Sequence of chain 1.H:
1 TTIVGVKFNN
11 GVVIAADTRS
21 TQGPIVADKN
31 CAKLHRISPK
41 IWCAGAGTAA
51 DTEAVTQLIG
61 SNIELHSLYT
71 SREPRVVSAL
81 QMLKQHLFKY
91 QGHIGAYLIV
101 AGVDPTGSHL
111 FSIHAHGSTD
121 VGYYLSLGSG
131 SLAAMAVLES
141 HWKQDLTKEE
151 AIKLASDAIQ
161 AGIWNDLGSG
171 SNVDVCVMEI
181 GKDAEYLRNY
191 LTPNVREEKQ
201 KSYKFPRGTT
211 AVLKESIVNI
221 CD

Binding-site contacts:
Ligand atom CD1 contacts residue THR52 of chain 1.N at 3.9 Å.
Ligand atom CB contacts residue THR1 of chain 1.N at 2.7 Å.
Ligand atom N contacts residue THR21 of chain 1.N at 3.0 Å (h-bond).
Ligand atom CD2 contacts residue GLY47 of chain 1.N at 3.7 Å.
Ligand atom CB contacts residue HIS116 of chain 1.H at 3.7 Å.
Ligand atom C3 contacts residue ARG19 of chain 1.N at 3.2 Å.
Ligand atom C3 contacts residue SER168 of chain 1.N at 3.0 Å.
Ligand atom CG contacts residue LYS33 of chain 1.N at 3.9 Å.
Ligand atom C3 contacts residue THR1 of chain 1.N at 2.5 Å.
Ligand atom C2 contacts residue THR1 of chain 1.N at 1.5 Å.
Ligand atom O contacts residue GLY47 of chain 1.N at 3.2 Å (h-bond).
Ligand atom CA contacts residue GLY47 of chain 1.N at 3.5 Å.
Ligand atom CG contacts residue THR1 of chain 1.N at 3.6 Å.
Ligand atom C contacts residue THR21 of chain 1.N at 3.7 Å.
Ligand atom CA contacts residue THR21 of chain 1.N at 3.3 Å.
Ligand atom O contacts residue THR21 of chain 1.N at 3.0 Å (h-bond).
Ligand atom CA contacts residue GLY47 of chain 1.N at 3.7 Å.
Ligand atom CD1 contacts residue ARG45 of chain 1.N at 3.4 Å.
Ligand atom N contacts residue GLY47 of chain 1.N at 2.9 Å (h-bond).
Ligand atom N contacts residue THR1 of chain 1.N at 3.7 Å.
Ligand atom C3 contacts residue LYS33 of chain 1.N at 3.7 Å.
Ligand atom CD2 contacts residue THR20 of chain 1.N at 3.6 Å.
Ligand atom O contacts residue THR1 of chain 1.N at 2.3 Å (h-bond).
Ligand atom CG contacts residue HIS114 of chain 1.H at 3.8 Å.
Ligand atom CD1 contacts residue ALA49 of chain 1.N at 3.9 Å (hydrophobic).
Ligand atom CA contacts residue THR1 of chain 1.N at 2.4 Å.
Ligand atom C contacts residue THR1 of chain 1.N at 1.4 Å.
Ligand atom CG contacts residue THR22 of chain 1.N at 3.9 Å.
Ligand atom CB contacts residue GLY47 of chain 1.N at 3.4 Å.
Ligand atom CB contacts residue THR20 of chain 1.N at 3.9 Å.
Ligand atom C2 contacts residue SER168 of chain 1.N at 3.7 Å.
Ligand atom CD2 contacts residue SER48 of chain 1.N at 3.9 Å.
Ligand atom O contacts residue ALA49 of chain 1.N at 3.3 Å (h-bond).
Ligand atom C1 contacts residue THR1 of chain 1.N at 2.5 Å.
Ligand atom O contacts residue THR20 of chain 1.N at 3.4 Å.
Ligand atom C contacts residue LYS33 of chain 1.N at 3.9 Å.
Ligand atom N contacts residue THR22 of chain 1.N at 3.9 Å.
Ligand atom C contacts residue GLY47 of chain 1.N at 3.6 Å.
Ligand atom CG contacts residue SER118 of chain 1.H at 3.8 Å.
Ligand atom O contacts residue THR1 of chain 1.N at 3.2 Å (h-bond).

Sequence of chain 1.N:
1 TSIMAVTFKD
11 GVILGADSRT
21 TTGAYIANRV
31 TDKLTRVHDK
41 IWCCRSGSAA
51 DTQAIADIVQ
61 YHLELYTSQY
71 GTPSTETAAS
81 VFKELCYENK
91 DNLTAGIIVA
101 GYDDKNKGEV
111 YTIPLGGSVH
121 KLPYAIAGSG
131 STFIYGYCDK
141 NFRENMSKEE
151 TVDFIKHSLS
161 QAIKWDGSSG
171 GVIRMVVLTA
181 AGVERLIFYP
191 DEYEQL

A small-molecule ligand and the protein it binds are described below.
Small molecule (SMILES): CC(C)C[C@H](NC(=O)[C@@H]1CCCN1C(=O)[C@H](C)N)C(=O)N[C@@H](CC(C)C)[C@@H](O)[C@H](C)CO